Binding-site contacts:
Ligand atom N2 contacts residue ASN603 of chain 1.C at 2.9 Å (h-bond).
Ligand atom C5 contacts residue ASN603 of chain 1.C at 3.7 Å.
Ligand atom C3 contacts residue ASN603 of chain 1.C at 3.8 Å.
Ligand atom O7 contacts residue ASN603 of chain 1.C at 3.9 Å.
Ligand atom O5 contacts residue ASN603 of chain 1.C at 2.4 Å (h-bond).
Ligand atom C4 contacts residue ASN603 of chain 1.C at 4.2 Å.
Ligand atom C2 contacts residue ASN603 of chain 1.C at 2.5 Å.
Ligand atom C7 contacts residue ASN603 of chain 1.C at 3.6 Å.
Ligand atom C1 contacts residue ASN603 of chain 1.C at 1.4 Å.
Ligand atom O7 contacts residue THR941 of chain 1.C at 4.4 Å.

Sequence of chain 1.C:
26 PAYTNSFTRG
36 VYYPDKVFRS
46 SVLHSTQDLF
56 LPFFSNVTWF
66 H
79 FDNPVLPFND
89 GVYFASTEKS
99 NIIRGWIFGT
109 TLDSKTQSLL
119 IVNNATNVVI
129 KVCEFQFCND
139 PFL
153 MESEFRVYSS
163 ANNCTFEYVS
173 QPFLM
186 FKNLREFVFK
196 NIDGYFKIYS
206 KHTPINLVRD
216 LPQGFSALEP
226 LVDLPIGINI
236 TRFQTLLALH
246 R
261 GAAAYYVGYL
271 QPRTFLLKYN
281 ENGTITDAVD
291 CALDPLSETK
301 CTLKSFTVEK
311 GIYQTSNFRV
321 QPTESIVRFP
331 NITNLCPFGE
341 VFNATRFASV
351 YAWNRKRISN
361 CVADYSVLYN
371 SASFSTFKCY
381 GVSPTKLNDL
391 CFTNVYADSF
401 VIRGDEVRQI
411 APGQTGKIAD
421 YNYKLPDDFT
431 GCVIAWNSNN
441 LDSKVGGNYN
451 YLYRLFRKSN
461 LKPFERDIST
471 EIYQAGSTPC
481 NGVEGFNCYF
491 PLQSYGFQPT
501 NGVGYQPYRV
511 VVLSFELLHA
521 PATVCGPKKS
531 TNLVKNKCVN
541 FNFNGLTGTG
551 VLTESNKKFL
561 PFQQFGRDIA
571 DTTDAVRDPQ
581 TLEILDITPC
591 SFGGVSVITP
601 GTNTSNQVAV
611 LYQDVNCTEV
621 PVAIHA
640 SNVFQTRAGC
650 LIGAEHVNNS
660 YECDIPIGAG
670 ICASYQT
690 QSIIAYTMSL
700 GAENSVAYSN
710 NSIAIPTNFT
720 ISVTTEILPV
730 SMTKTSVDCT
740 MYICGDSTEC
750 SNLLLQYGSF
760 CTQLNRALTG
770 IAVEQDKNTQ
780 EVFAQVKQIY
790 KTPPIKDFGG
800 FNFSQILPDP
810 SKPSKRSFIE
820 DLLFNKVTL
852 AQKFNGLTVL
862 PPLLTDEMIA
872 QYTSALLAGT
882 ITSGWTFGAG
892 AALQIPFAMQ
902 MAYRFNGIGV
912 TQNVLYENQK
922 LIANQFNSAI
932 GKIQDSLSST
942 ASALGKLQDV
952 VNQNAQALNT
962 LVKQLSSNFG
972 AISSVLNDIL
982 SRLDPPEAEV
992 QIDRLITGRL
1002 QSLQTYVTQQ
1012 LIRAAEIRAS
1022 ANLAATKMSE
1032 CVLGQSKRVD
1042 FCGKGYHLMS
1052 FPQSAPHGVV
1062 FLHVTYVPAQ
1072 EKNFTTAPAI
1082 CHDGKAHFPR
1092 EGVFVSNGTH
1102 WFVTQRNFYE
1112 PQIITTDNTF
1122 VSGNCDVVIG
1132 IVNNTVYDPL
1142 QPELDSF

The protein below binds the small molecule below.
Small molecule (SMILES): CC(=O)N[C@@H]1[C@@H](O)[C@H](O)[C@@H](CO)O[C@H]1O